Binding-site contacts:
Ligand atom NZ contacts residue ASP130 of chain 1.E at 2.8 Å (salt-bridge).
Ligand atom C contacts residue PHE302 of chain 1.E at 3.9 Å (hydrophobic).
Ligand atom NZ contacts residue TYR310 of chain 1.E at 3.5 Å (h-bond).
Ligand atom NE1 contacts residue MET127 of chain 1.E at 4.0 Å.
Ligand atom CG contacts residue TYR213 of chain 1.E at 3.9 Å (hydrophobic).
Ligand atom CH2 contacts residue GLN134 of chain 1.E at 3.2 Å.
Ligand atom CD2 contacts residue ILE203 of chain 1.E at 3.6 Å (hydrophobic).
Ligand atom O contacts residue PHE302 of chain 1.E at 3.0 Å.
Ligand atom CB contacts residue GLN110 of chain 1.E at 3.8 Å.
Ligand atom CA contacts residue SER287 of chain 1.E at 4.0 Å.
Ligand atom OG1 contacts residue THR202 of chain 1.E at 3.7 Å.
Ligand atom OG1 contacts residue GLN110 of chain 1.E at 3.5 Å (h-bond).
Ligand atom CD1 contacts residue TYR213 of chain 1.E at 3.3 Å (hydrophobic).
Ligand atom CD2 contacts residue PRO294 of chain 1.E at 3.6 Å (hydrophobic).
Ligand atom CB contacts residue LYS299 of chain 1.E at 3.6 Å.
Ligand atom O contacts residue THR202 of chain 1.E at 3.6 Å.
Ligand atom O contacts residue LYS299 of chain 1.E at 3.7 Å.
Ligand atom C contacts residue SER287 of chain 1.E at 3.8 Å.
Ligand atom N contacts residue LYS299 of chain 1.E at 3.9 Å.
Ligand atom CZ contacts residue TYR213 of chain 1.E at 3.9 Å (hydrophobic).
Ligand atom CB contacts residue SER287 of chain 1.E at 3.9 Å.
Ligand atom CE contacts residue ASP130 of chain 1.E at 3.6 Å.
Ligand atom O contacts residue SER287 of chain 1.E at 2.9 Å (h-bond).
Ligand atom O contacts residue PHE280 of chain 1.E at 4.0 Å.
Ligand atom N contacts residue SER287 of chain 1.E at 3.4 Å (h-bond).
Ligand atom CG2 contacts residue GLN110 of chain 1.E at 3.3 Å.
Ligand atom O contacts residue VAL306 of chain 1.E at 3.9 Å.
Ligand atom CZ2 contacts residue GLN134 of chain 1.E at 3.7 Å.
Ligand atom CE3 contacts residue PHE280 of chain 1.E at 3.4 Å (hydrophobic).
Ligand atom O contacts residue PHE302 of chain 1.E at 3.2 Å.
Ligand atom CE2 contacts residue TRP212 of chain 1.E at 4.0 Å (hydrophobic).
Ligand atom CE contacts residue GLN134 of chain 1.E at 3.5 Å.
Ligand atom CB contacts residue ASN284 of chain 1.E at 3.6 Å.
Ligand atom CZ contacts residue PHE216 of chain 1.E at 3.7 Å (hydrophobic).
Ligand atom CE2 contacts residue ILE203 of chain 1.E at 3.7 Å (hydrophobic).
Ligand atom CZ3 contacts residue PHE280 of chain 1.E at 3.7 Å (hydrophobic).
Ligand atom CE2 contacts residue PRO294 of chain 1.E at 3.6 Å (hydrophobic).
Ligand atom O contacts residue ILE203 of chain 1.E at 3.9 Å.
Ligand atom NZ contacts residue GLN134 of chain 1.E at 2.9 Å (h-bond).
Ligand atom CE1 contacts residue TYR213 of chain 1.E at 3.2 Å (hydrophobic).

Sequence of chain 1.E:
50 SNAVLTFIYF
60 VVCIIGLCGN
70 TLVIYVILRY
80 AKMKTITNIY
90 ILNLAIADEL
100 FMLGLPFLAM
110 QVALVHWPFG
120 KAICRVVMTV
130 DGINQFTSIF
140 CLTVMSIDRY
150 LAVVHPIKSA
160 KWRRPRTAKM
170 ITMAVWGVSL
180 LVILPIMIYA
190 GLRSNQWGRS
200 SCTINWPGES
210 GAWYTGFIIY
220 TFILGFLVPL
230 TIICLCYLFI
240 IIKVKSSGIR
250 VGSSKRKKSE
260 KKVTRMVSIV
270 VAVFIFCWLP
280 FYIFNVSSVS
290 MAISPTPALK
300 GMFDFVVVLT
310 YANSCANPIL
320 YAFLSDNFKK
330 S

The protein below binds the small molecule below.
Small molecule (SMILES): C[C@@H](O)[C@@H]1NC(=O)[C@H](CCCCN)NC(=O)[C@@H](Cc2c[nH]c3ccccc23)NC(=O)[C@H](Cc2ccccc2)NC(=O)[C@@H](NC(=O)[C@H](N)Cc2ccccc2)CSSC[C@@H](C(=O)N[C@H](CO)[C@@H](C)O)NC1=O